Binding-site contacts:
Ligand atom C4 contacts residue ASN110 of chain 1.B at 4.3 Å.
Ligand atom O7 contacts residue ASN110 of chain 1.B at 3.2 Å (h-bond).
Ligand atom C1 contacts residue ASN110 of chain 1.B at 1.4 Å.
Ligand atom O5 contacts residue ASN110 of chain 1.B at 2.5 Å (h-bond).
Ligand atom C5 contacts residue ASN110 of chain 1.B at 3.7 Å.
Ligand atom C2 contacts residue ASN110 of chain 1.B at 2.4 Å.
Ligand atom C7 contacts residue ASN110 of chain 1.B at 3.2 Å.
Ligand atom C3 contacts residue ASN110 of chain 1.B at 3.8 Å.
Ligand atom C8 contacts residue ASN110 of chain 1.B at 4.3 Å.
Ligand atom N2 contacts residue ASN110 of chain 1.B at 2.8 Å (h-bond).

Sequence of chain 1.B:
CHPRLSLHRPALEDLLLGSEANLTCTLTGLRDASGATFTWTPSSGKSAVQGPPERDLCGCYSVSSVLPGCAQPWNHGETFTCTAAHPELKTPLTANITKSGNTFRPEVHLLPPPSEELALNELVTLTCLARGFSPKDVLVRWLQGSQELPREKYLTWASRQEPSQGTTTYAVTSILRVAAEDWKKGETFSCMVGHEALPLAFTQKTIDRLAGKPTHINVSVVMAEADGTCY

The protein below binds the small molecule below.
Small molecule (SMILES): CC(=O)N[C@@H]1[C@@H](O)[C@H](O)[C@@H](CO)O[C@H]1O